Sequence of chain 3.E:
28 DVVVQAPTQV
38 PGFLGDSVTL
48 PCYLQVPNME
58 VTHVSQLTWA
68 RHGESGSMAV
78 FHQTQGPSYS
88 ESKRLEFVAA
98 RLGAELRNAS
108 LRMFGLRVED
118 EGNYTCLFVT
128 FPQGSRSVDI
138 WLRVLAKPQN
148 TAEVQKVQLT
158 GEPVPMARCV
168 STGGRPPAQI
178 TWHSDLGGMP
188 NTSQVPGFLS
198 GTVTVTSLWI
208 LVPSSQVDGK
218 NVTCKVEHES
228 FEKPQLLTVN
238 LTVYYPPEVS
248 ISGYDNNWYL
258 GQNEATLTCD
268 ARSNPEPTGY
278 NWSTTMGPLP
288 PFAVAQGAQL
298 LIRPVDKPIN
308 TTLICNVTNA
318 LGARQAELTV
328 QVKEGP

Binding-site contacts:
Ligand atom C8 contacts residue ILE306 of chain 3.E at 3.7 Å (hydrophobic).
Ligand atom C8 contacts residue PRO305 of chain 3.E at 2.9 Å (hydrophobic).
Ligand atom C4 contacts residue ASN307 of chain 3.E at 4.2 Å.
Ligand atom C8 contacts residue ASN307 of chain 3.E at 4.5 Å.
Ligand atom C3 contacts residue ASN307 of chain 3.E at 3.8 Å.
Ligand atom O5 contacts residue ASN307 of chain 3.E at 2.3 Å (h-bond).
Ligand atom C5 contacts residue ASN307 of chain 3.E at 3.6 Å.
Ligand atom C7 contacts residue ASN307 of chain 3.E at 4.1 Å.
Ligand atom O6 contacts residue GLN328 of chain 3.E at 4.3 Å.
Ligand atom N2 contacts residue ASN307 of chain 3.E at 3.0 Å (h-bond).
Ligand atom C2 contacts residue ASN307 of chain 3.E at 2.5 Å.
Ligand atom C7 contacts residue PRO305 of chain 3.E at 4.3 Å (hydrophobic).
Ligand atom C1 contacts residue ASN307 of chain 3.E at 1.4 Å.

A small-molecule ligand and the protein it binds are described below.
Small molecule (SMILES): CC(=O)N[C@H]1[C@H](O[C@H]2[C@H](O)[C@@H](NC(C)=O)CO[C@@H]2CO[C@@H]2O[C@@H](C)[C@@H](O)[C@@H](O)[C@@H]2O)O[C@H](CO)[C@@H](O[C@@H]2O[C@H](CO)[C@@H](O)[C@H](O)[C@@H]2O)[C@@H]1O